Sequence of chain 4.A:
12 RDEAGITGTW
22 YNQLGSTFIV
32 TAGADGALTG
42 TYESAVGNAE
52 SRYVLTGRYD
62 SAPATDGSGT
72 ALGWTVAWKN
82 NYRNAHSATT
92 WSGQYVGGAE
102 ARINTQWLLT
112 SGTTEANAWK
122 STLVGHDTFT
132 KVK

Sequence of chain 2.A:
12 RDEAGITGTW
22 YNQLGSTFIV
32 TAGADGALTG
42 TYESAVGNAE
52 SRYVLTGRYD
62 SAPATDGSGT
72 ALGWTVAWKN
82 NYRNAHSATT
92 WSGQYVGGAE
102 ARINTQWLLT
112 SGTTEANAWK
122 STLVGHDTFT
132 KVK

This small molecule binds to this protein.
Small molecule (SMILES): [O][Cu]12([O])<-n3ccccc3CCN->1(CCNC(=O)CCCC[C@@H]1SC[C@@H]3NC(=O)N[C@@H]31)CCc1ccccn->21

Binding-site contacts:
Ligand atom C1 contacts residue ASN23 of chain 4.A at 3.7 Å.
Ligand atom C26 contacts residue SER112 of chain 4.A at 3.7 Å.
Ligand atom N2 contacts residue VAL47 of chain 4.A at 3.7 Å.
Ligand atom C8 contacts residue TRP79 of chain 4.A at 3.8 Å (hydrophobic).
Ligand atom C4 contacts residue TRP120 of chain 2.A at 3.7 Å (hydrophobic).
Ligand atom N3 contacts residue SER88 of chain 4.A at 2.9 Å (h-bond).
Ligand atom C1 contacts residue LEU25 of chain 4.A at 3.6 Å (hydrophobic).
Ligand atom C20 contacts residue SER112 of chain 4.A at 3.4 Å.
Ligand atom S1 contacts residue THR90 of chain 4.A at 3.3 Å (h-bond).
Ligand atom C3 contacts residue TRP108 of chain 4.A at 3.3 Å (hydrophobic).
Ligand atom S1 contacts residue TRP92 of chain 4.A at 3.7 Å.
Ligand atom C1 contacts residue ASP128 of chain 4.A at 3.7 Å.
Ligand atom C2 contacts residue TRP108 of chain 4.A at 3.7 Å (hydrophobic).
Ligand atom C5 contacts residue TRP120 of chain 2.A at 3.6 Å (hydrophobic).
Ligand atom N1 contacts residue LEU25 of chain 4.A at 3.7 Å.
Ligand atom O1 contacts residue SER27 of chain 4.A at 2.6 Å (h-bond).
Ligand atom O1 contacts residue TYR43 of chain 4.A at 2.6 Å (h-bond).
Ligand atom C19 contacts residue ASN49 of chain 4.A at 3.8 Å.
Ligand atom O2 contacts residue ASN49 of chain 4.A at 2.9 Å (h-bond).
Ligand atom C9 contacts residue ASN49 of chain 4.A at 3.5 Å.
Ligand atom C11 contacts residue SER88 of chain 4.A at 3.7 Å.
Ligand atom C4 contacts residue VAL47 of chain 4.A at 3.8 Å (hydrophobic).
Ligand atom C7 contacts residue TRP79 of chain 4.A at 3.8 Å (hydrophobic).
Ligand atom C6 contacts residue VAL47 of chain 4.A at 3.7 Å (hydrophobic).
Ligand atom N2 contacts residue SER45 of chain 4.A at 3.0 Å (h-bond).
Ligand atom N1 contacts residue ASP128 of chain 4.A at 2.8 Å (salt-bridge).
Ligand atom C10 contacts residue ASN49 of chain 4.A at 3.7 Å.
Ligand atom C7 contacts residue LEU110 of chain 4.A at 3.7 Å (hydrophobic).
Ligand atom C9 contacts residue TRP79 of chain 4.A at 3.5 Å (hydrophobic).
Ligand atom O3 contacts residue ASN49 of chain 4.A at 3.7 Å.
Ligand atom C2 contacts residue ASP128 of chain 4.A at 3.8 Å.
Ligand atom C19 contacts residue GOL1 of chain 4.C at 3.4 Å.
Ligand atom C1 contacts residue TYR43 of chain 4.A at 3.5 Å (hydrophobic).
Ligand atom C22 contacts residue SER112 of chain 4.A at 3.6 Å.
Ligand atom S1 contacts residue TRP79 of chain 4.A at 3.6 Å.
Ligand atom O1 contacts residue ASN23 of chain 4.A at 3.0 Å (h-bond).
Ligand atom O2 contacts residue GLY48 of chain 4.A at 3.6 Å.
Ligand atom C1 contacts residue SER27 of chain 4.A at 3.6 Å.
Ligand atom C6 contacts residue SER45 of chain 4.A at 3.5 Å.
Ligand atom C18 contacts residue GOL1 of chain 4.C at 3.5 Å.